Sequence of chain 1.A:
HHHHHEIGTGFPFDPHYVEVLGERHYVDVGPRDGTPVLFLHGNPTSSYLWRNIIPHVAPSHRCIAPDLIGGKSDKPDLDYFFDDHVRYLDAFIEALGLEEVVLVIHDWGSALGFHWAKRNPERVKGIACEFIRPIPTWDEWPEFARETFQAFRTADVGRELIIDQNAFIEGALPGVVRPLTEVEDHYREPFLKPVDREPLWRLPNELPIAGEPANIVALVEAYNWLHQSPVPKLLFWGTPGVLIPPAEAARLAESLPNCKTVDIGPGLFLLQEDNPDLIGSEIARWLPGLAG

The protein below binds the small molecule below.
Small molecule (SMILES): CCOc1c(C)cc(C)cc1CNc1nnn[nH]1

Binding-site contacts:
Ligand atom N4 contacts residue TRP118 of chain 1.A at 2.9 Å (h-bond).
Ligand atom CD1 contacts residue PHE160 of chain 1.A at 3.9 Å (hydrophobic).
Ligand atom N5 contacts residue LEU220 of chain 1.A at 3.6 Å.
Ligand atom C3 contacts residue VAL256 of chain 1.A at 3.8 Å (hydrophobic).
Ligand atom CL1 contacts residue PRO53 of chain 1.A at 3.5 Å (hydrophobic).
Ligand atom C3 contacts residue TRP152 of chain 1.A at 3.3 Å (hydrophobic).
Ligand atom CD1 contacts residue PHE179 of chain 1.A at 3.8 Å (hydrophobic).
Ligand atom N6 contacts residue PHE283 of chain 1.A at 3.5 Å.
Ligand atom C2 contacts residue PHE160 of chain 1.A at 3.9 Å (hydrophobic).
Ligand atom N3 contacts residue TRP118 of chain 1.A at 3.4 Å (h-bond).
Ligand atom CZ contacts residue PHE283 of chain 1.A at 3.8 Å (hydrophobic).
Ligand atom N1 contacts residue PHE160 of chain 1.A at 3.4 Å.
Ligand atom CG contacts residue PHE160 of chain 1.A at 3.6 Å (hydrophobic).
Ligand atom CL1 contacts residue LEU184 of chain 1.A at 3.7 Å (hydrophobic).
Ligand atom N5 contacts residue PHE179 of chain 1.A at 3.7 Å.
Ligand atom CL2 contacts residue MSE186 of chain 1.A at 3.9 Å.
Ligand atom N5 contacts residue PRO217 of chain 1.A at 3.4 Å.
Ligand atom CD2 contacts residue PHE160 of chain 1.A at 3.8 Å (hydrophobic).
Ligand atom N3 contacts residue ASN52 of chain 1.A at 3.9 Å.
Ligand atom CE1 contacts residue PHE283 of chain 1.A at 3.4 Å (hydrophobic).
Ligand atom N6 contacts residue ASP117 of chain 1.A at 3.2 Å (salt-bridge).
Ligand atom N4 contacts residue ASN52 of chain 1.A at 3.8 Å.
Ligand atom CD1 contacts residue PHE283 of chain 1.A at 3.4 Å (hydrophobic).
Ligand atom N3 contacts residue ASP117 of chain 1.A at 2.9 Å (salt-bridge).
Ligand atom C3 contacts residue PHE160 of chain 1.A at 3.5 Å (hydrophobic).
Ligand atom C4 contacts residue PHE155 of chain 1.A at 4.0 Å (hydrophobic).
Ligand atom CL1 contacts residue PHE179 of chain 1.A at 3.4 Å (hydrophobic).
Ligand atom C4 contacts residue VAL256 of chain 1.A at 3.4 Å (hydrophobic).
Ligand atom CL1 contacts residue ALA183 of chain 1.A at 3.6 Å (hydrophobic).
Ligand atom N1 contacts residue PHE179 of chain 1.A at 3.5 Å.
Ligand atom C1 contacts residue ASP117 of chain 1.A at 3.3 Å.
Ligand atom N4 contacts residue ASP117 of chain 1.A at 3.7 Å.
Ligand atom CE1 contacts residue ALA183 of chain 1.A at 3.9 Å (hydrophobic).
Ligand atom N1 contacts residue LEU220 of chain 1.A at 3.5 Å.
Ligand atom CZ contacts residue ALA183 of chain 1.A at 3.2 Å (hydrophobic).
Ligand atom CL1 contacts residue PHE283 of chain 1.A at 3.8 Å (hydrophobic).
Ligand atom C4 contacts residue ALA156 of chain 1.A at 3.4 Å (hydrophobic).
Ligand atom O1 contacts residue VAL256 of chain 1.A at 3.3 Å.
Ligand atom CL2 contacts residue GLY187 of chain 1.A at 3.9 Å.
Ligand atom C4 contacts residue TRP152 of chain 1.A at 3.9 Å (hydrophobic).